Sequence of chain 30.K:
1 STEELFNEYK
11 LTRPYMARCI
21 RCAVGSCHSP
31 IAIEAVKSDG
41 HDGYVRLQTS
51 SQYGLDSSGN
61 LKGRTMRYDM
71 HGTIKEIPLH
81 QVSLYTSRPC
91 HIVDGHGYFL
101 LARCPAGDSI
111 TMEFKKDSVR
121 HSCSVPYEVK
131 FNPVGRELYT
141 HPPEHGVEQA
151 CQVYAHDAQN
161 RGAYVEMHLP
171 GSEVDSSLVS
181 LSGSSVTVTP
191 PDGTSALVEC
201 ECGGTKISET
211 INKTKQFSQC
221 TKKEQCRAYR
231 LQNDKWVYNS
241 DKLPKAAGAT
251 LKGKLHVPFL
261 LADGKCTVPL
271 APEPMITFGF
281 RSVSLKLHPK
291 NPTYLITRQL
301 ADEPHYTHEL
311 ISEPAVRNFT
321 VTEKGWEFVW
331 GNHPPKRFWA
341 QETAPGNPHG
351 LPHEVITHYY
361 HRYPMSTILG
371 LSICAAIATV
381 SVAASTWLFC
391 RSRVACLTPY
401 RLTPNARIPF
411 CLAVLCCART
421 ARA

Binding-site contacts:
Ligand atom C4 contacts residue ASN212 of chain 30.K at 4.2 Å.
Ligand atom C2 contacts residue ASN212 of chain 30.K at 2.5 Å.
Ligand atom C3 contacts residue ASN212 of chain 30.K at 3.8 Å.
Ligand atom C5 contacts residue ASN212 of chain 30.K at 3.7 Å.
Ligand atom O7 contacts residue ASN212 of chain 30.K at 4.1 Å.
Ligand atom C7 contacts residue ASN212 of chain 30.K at 3.7 Å.
Ligand atom N2 contacts residue ILE211 of chain 30.K at 4.0 Å.
Ligand atom O5 contacts residue ASN212 of chain 30.K at 2.4 Å (h-bond).
Ligand atom C1 contacts residue ASN212 of chain 30.K at 1.4 Å.
Ligand atom N2 contacts residue ASN212 of chain 30.K at 2.9 Å (h-bond).
Ligand atom C1 contacts residue ILE211 of chain 30.K at 4.2 Å (hydrophobic).

A protein and the small-molecule ligand that binds it are described below.
Small molecule (SMILES): CC(=O)N[C@@H]1[C@@H](O)[C@H](O)[C@@H](CO)O[C@H]1O